The protein below binds the small molecule below.
Small molecule (SMILES): CC[C@H](C)[C@H](NC(=O)[C@H](CCC(N)=O)NC(=O)[C@@H]1CCCN1)C(=O)N[C@H](C(=O)N[C@@H](CC(N)=O)C(=O)N[C@@H](CCCN=C(N)N)C(=O)N1CCC[C@H]1C=O)[C@@H](C)CC

Sequence of chain 1.C:
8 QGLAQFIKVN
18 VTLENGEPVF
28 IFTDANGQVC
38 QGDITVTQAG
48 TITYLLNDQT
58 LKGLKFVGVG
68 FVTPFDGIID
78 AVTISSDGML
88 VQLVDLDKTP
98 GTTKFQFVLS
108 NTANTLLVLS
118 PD

Binding-site contacts:
Ligand atom OE1 contacts residue LYS101 of chain 1.C at 3.6 Å.
Ligand atom O contacts residue ILE41 of chain 1.C at 3.0 Å (h-bond).
Ligand atom C contacts residue THR100 of chain 1.C at 3.4 Å.
Ligand atom N contacts residue THR100 of chain 1.C at 2.7 Å (h-bond).
Ligand atom CG contacts residue ASP92 of chain 1.C at 3.2 Å.
Ligand atom O contacts residue THR44 of chain 1.C at 3.2 Å (h-bond).
Ligand atom CB contacts residue THR96 of chain 1.C at 3.1 Å.
Ligand atom CG contacts residue LYS95 of chain 1.C at 3.3 Å.
Ligand atom O contacts residue THR99 of chain 1.C at 3.1 Å.
Ligand atom N contacts residue ASP40 of chain 1.C at 3.2 Å (salt-bridge).
Ligand atom O contacts residue VAL43 of chain 1.C at 2.8 Å (h-bond).
Ligand atom CD1 contacts residue ILE41 of chain 1.C at 3.5 Å (hydrophobic).
Ligand atom N contacts residue ASP94 of chain 1.C at 3.3 Å (salt-bridge).
Ligand atom CG1 contacts residue THR99 of chain 1.C at 3.0 Å.
Ligand atom N contacts residue VAL43 of chain 1.C at 2.9 Å (h-bond).
Ligand atom N contacts residue ASP94 of chain 1.C at 3.3 Å (salt-bridge).
Ligand atom N contacts residue PHE102 of chain 1.C at 3.2 Å (h-bond).
Ligand atom ND2 contacts residue THR96 of chain 1.C at 3.1 Å (h-bond).
Ligand atom CB contacts residue THR99 of chain 1.C at 3.4 Å.
Ligand atom N contacts residue GLY98 of chain 1.C at 2.9 Å (h-bond).
Ligand atom CG contacts residue ASP94 of chain 1.C at 3.1 Å.
Ligand atom O contacts residue PHE102 of chain 1.C at 3.0 Å (h-bond).
Ligand atom N contacts residue ILE41 of chain 1.C at 3.0 Å (h-bond).
Ligand atom CD contacts residue PHE102 of chain 1.C at 3.0 Å (hydrophobic).
Ligand atom O contacts residue ASP40 of chain 1.C at 3.3 Å.
Ligand atom CA contacts residue ASP94 of chain 1.C at 3.3 Å.
Ligand atom OD1 contacts residue ASP92 of chain 1.C at 2.4 Å (salt-bridge).
Ligand atom ND2 contacts residue ILE75 of chain 1.C at 2.8 Å (h-bond).
Ligand atom CB contacts residue ASP94 of chain 1.C at 3.4 Å.
Ligand atom O contacts residue GLY98 of chain 1.C at 3.5 Å (h-bond).
Ligand atom CB contacts residue ASP94 of chain 1.C at 3.2 Å.
Ligand atom CA contacts residue THR100 of chain 1.C at 3.3 Å.
Ligand atom O contacts residue PRO97 of chain 1.C at 3.5 Å.
Ligand atom O contacts residue ASP94 of chain 1.C at 3.6 Å (salt-bridge).
Ligand atom OE1 contacts residue THR99 of chain 1.C at 3.5 Å.
Ligand atom O contacts residue THR42 of chain 1.C at 3.5 Å.
Ligand atom O contacts residue LYS101 of chain 1.C at 3.4 Å.
Ligand atom ND2 contacts residue ASP92 of chain 1.C at 3.0 Å (salt-bridge).
Ligand atom CA contacts residue THR99 of chain 1.C at 3.3 Å.
Ligand atom O contacts residue THR100 of chain 1.C at 2.8 Å (h-bond).